A small-molecule ligand and the protein it binds are described below.
Small molecule (SMILES): CONC(=O)c1ccc(C)c(Nc2ncnn3cc(C(=O)N[C@@H](C)c4ccccc4)c(C)c23)c1

Sequence of chain 1.A:
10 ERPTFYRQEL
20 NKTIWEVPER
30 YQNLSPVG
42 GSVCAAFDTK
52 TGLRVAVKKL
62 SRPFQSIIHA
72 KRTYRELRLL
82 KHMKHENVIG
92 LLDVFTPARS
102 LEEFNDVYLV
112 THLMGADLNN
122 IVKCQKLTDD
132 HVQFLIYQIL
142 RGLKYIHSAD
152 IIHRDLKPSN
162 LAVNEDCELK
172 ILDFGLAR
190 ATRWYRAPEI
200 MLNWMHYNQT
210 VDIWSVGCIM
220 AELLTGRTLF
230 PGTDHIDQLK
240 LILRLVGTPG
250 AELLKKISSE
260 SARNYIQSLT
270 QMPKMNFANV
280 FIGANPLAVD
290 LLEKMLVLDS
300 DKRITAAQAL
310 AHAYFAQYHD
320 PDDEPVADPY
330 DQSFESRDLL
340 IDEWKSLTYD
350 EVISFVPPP

Binding-site contacts:
Ligand atom C20 contacts residue LEU114 of chain 1.A at 3.8 Å (hydrophobic).
Ligand atom O34 contacts residue LEU177 of chain 1.A at 3.4 Å.
Ligand atom O34 contacts residue GLU77 of chain 1.A at 3.5 Å (salt-bridge).
Ligand atom N31 contacts residue GLU77 of chain 1.A at 2.7 Å (salt-bridge).
Ligand atom C16 contacts residue LEU173 of chain 1.A at 3.6 Å (hydrophobic).
Ligand atom C7 contacts residue THR112 of chain 1.A at 3.8 Å.
Ligand atom C21 contacts residue LEU110 of chain 1.A at 3.8 Å (hydrophobic).
Ligand atom C22 contacts residue ALA57 of chain 1.A at 3.7 Å (hydrophobic).
Ligand atom C15 contacts residue THR112 of chain 1.A at 3.7 Å.
Ligand atom C4 contacts residue LYS59 of chain 1.A at 3.7 Å.
Ligand atom O32 contacts residue ASP174 of chain 1.A at 2.8 Å (salt-bridge).
Ligand atom C25 contacts residue MET115 of chain 1.A at 3.5 Å (hydrophobic).
Ligand atom C21 contacts residue THR112 of chain 1.A at 3.5 Å.
Ligand atom C19 contacts residue ASP174 of chain 1.A at 3.4 Å.
Ligand atom O32 contacts residue LEU173 of chain 1.A at 3.6 Å.
Ligand atom O34 contacts residue ASP174 of chain 1.A at 3.2 Å.
Ligand atom O33 contacts residue LEU114 of chain 1.A at 3.5 Å.
Ligand atom C4 contacts residue LEU81 of chain 1.A at 3.7 Å (hydrophobic).
Ligand atom C4 contacts residue GLU77 of chain 1.A at 3.3 Å.
Ligand atom C21 contacts residue ALA57 of chain 1.A at 3.5 Å (hydrophobic).
Ligand atom C21 contacts residue LYS59 of chain 1.A at 3.8 Å.
Ligand atom C23 contacts residue ALA117 of chain 1.A at 3.5 Å (hydrophobic).
Ligand atom C22 contacts residue THR112 of chain 1.A at 3.5 Å.
Ligand atom O33 contacts residue MET115 of chain 1.A at 2.7 Å (h-bond).
Ligand atom O32 contacts residue ILE90 of chain 1.A at 3.4 Å.
Ligand atom C22 contacts residue HIS113 of chain 1.A at 3.3 Å.
Ligand atom C23 contacts residue GLY116 of chain 1.A at 3.8 Å.
Ligand atom C14 contacts residue LEU173 of chain 1.A at 3.9 Å (hydrophobic).
Ligand atom C18 contacts residue LEU173 of chain 1.A at 3.7 Å (hydrophobic).
Ligand atom C17 contacts residue VAL44 of chain 1.A at 3.5 Å (hydrophobic).
Ligand atom C5 contacts residue MET115 of chain 1.A at 3.1 Å (hydrophobic).
Ligand atom C7 contacts residue LYS59 of chain 1.A at 3.7 Å.
Ligand atom C10 contacts residue GLU77 of chain 1.A at 3.9 Å.
Ligand atom C24 contacts residue PHE175 of chain 1.A at 3.5 Å (hydrophobic).
Ligand atom C14 contacts residue ALA57 of chain 1.A at 3.8 Å (hydrophobic).
Ligand atom C19 contacts residue GLU77 of chain 1.A at 3.7 Å.
Ligand atom N29 contacts residue THR112 of chain 1.A at 3.3 Å (h-bond).
Ligand atom C12 contacts residue MET115 of chain 1.A at 3.7 Å (hydrophobic).
Ligand atom N31 contacts residue ASP174 of chain 1.A at 3.8 Å.
Ligand atom C13 contacts residue THR112 of chain 1.A at 3.5 Å.